Sequence of chain 1.D:
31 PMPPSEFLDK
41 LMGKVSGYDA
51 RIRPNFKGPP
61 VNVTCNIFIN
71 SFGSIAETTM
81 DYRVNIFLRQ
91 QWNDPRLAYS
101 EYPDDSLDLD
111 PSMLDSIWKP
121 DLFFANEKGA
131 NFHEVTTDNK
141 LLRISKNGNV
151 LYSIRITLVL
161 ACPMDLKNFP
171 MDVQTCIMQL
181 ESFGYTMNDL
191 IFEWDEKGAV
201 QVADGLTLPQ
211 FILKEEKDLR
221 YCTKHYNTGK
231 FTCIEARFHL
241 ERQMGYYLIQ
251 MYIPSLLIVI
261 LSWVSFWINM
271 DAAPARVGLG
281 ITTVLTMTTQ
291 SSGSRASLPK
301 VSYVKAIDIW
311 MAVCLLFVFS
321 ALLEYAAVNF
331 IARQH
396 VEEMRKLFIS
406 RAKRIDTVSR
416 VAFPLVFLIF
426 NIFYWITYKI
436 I

This small molecule binds to this protein.
Small molecule (SMILES): CC(=O)N[C@H]1[C@H](O[C@H]2[C@H](O)[C@@H](NC(C)=O)CO[C@@H]2CO)O[C@H](CO)[C@@H](O[C@@H]2O[C@H](CO)[C@@H](O)[C@H](O)[C@@H]2O)[C@@H]1O

Binding-site contacts:
Ligand atom C7 contacts residue PRO59 of chain 1.D at 4.2 Å (hydrophobic).
Ligand atom O7 contacts residue ASN62 of chain 1.D at 3.0 Å (h-bond).
Ligand atom C7 contacts residue ASN62 of chain 1.D at 3.1 Å.
Ligand atom N2 contacts residue ASN62 of chain 1.D at 2.9 Å (h-bond).
Ligand atom C7 contacts residue PRO60 of chain 1.D at 3.5 Å (hydrophobic).
Ligand atom C2 contacts residue PRO60 of chain 1.D at 3.9 Å (hydrophobic).
Ligand atom C2 contacts residue ASN62 of chain 1.D at 2.5 Å.
Ligand atom C2 contacts residue PRO59 of chain 1.D at 4.4 Å (hydrophobic).
Ligand atom O7 contacts residue PRO60 of chain 1.D at 4.5 Å.
Ligand atom C8 contacts residue PRO60 of chain 1.D at 3.3 Å (hydrophobic).
Ligand atom N2 contacts residue PRO59 of chain 1.D at 3.6 Å.
Ligand atom C8 contacts residue ASN55 of chain 1.D at 3.4 Å.
Ligand atom C1 contacts residue ASN62 of chain 1.D at 1.4 Å.
Ligand atom C8 contacts residue PRO59 of chain 1.D at 3.7 Å (hydrophobic).
Ligand atom C3 contacts residue PRO59 of chain 1.D at 4.0 Å (hydrophobic).
Ligand atom C1 contacts residue PRO60 of chain 1.D at 3.9 Å (hydrophobic).
Ligand atom C4 contacts residue ASN62 of chain 1.D at 4.2 Å.
Ligand atom C5 contacts residue ASN62 of chain 1.D at 3.6 Å.
Ligand atom O5 contacts residue ASN62 of chain 1.D at 2.3 Å (h-bond).
Ligand atom O3 contacts residue PRO59 of chain 1.D at 3.5 Å.
Ligand atom C8 contacts residue VAL61 of chain 1.D at 4.3 Å (hydrophobic).
Ligand atom C3 contacts residue PRO60 of chain 1.D at 4.5 Å (hydrophobic).
Ligand atom N2 contacts residue PRO60 of chain 1.D at 3.0 Å (h-bond).
Ligand atom C3 contacts residue ASN62 of chain 1.D at 3.8 Å.
Ligand atom C8 contacts residue ASN62 of chain 1.D at 4.3 Å.